This protein binds this small molecule.
Small molecule (SMILES): Nc1ccn([C@H]2C[C@H](O)[C@@H](COP(=O)(O)O)O2)c(=O)n1

Sequence of chain 25.A:
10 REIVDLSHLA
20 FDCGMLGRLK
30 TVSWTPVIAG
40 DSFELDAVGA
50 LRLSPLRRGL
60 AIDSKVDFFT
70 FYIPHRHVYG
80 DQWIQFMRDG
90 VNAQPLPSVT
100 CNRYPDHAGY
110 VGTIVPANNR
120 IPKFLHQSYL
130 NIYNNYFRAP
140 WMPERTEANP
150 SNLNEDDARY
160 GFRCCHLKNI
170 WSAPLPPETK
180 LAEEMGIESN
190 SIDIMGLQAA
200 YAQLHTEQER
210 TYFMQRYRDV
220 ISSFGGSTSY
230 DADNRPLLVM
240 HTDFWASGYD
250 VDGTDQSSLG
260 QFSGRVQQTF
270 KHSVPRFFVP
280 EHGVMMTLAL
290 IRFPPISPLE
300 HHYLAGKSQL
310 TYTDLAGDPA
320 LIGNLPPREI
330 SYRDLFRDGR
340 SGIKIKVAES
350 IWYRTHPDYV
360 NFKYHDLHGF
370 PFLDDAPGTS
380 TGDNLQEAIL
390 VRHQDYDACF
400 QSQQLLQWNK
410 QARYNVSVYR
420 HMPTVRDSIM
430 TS

Binding-site contacts:
Ligand atom C4' contacts residue DC1 of chain 54.F at 1.2 Å.
Ligand atom C1' contacts residue PHE277 of chain 25.A at 3.9 Å (hydrophobic).
Ligand atom O5' contacts residue DC1 of chain 54.F at 1.2 Å (h-bond).
Ligand atom C2' contacts residue DC1 of chain 54.F at 1.2 Å.
Ligand atom O3' contacts residue PHE277 of chain 25.A at 4.1 Å.
Ligand atom C1' contacts residue DC1 of chain 54.F at 1.3 Å.
Ligand atom OP1 contacts residue ARG10 of chain 25.A at 3.8 Å.
Ligand atom O4' contacts residue DC1 of chain 54.F at 0.3 Å (h-bond).
Ligand atom P contacts residue DC1 of chain 54.F at 1.1 Å.
Ligand atom C5' contacts residue DC1 of chain 54.F at 1.4 Å.
Ligand atom C2' contacts residue PHE277 of chain 25.A at 2.8 Å (hydrophobic).
Ligand atom OP1 contacts residue DC1 of chain 54.F at 0.4 Å (h-bond).
Ligand atom OP2 contacts residue DC1 of chain 54.F at 1.0 Å.
Ligand atom O3' contacts residue DC1 of chain 54.F at 1.1 Å (h-bond).
Ligand atom C3' contacts residue PHE277 of chain 25.A at 3.6 Å (hydrophobic).
Ligand atom C3' contacts residue DC1 of chain 54.F at 0.8 Å.
Ligand atom OP1 contacts residue PHE277 of chain 25.A at 4.1 Å.